Sequence of chain 1.A:
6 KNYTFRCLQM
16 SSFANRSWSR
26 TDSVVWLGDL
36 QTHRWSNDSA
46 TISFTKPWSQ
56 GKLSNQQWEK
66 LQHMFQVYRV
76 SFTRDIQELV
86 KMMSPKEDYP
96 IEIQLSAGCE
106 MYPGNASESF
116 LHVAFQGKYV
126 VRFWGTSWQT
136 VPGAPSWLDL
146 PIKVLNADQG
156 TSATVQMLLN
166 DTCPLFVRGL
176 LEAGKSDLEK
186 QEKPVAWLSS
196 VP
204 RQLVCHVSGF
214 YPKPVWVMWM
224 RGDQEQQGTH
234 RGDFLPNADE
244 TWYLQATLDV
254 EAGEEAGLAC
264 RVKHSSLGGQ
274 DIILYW

The small molecule below binds the protein below.
Small molecule (SMILES): CC(=O)N[C@@H]1[C@@H](O)[C@H](O)[C@@H](CO)O[C@H]1O

Binding-site contacts:
Ligand atom C1 contacts residue TRP23 of chain 1.A at 3.8 Å (hydrophobic).
Ligand atom N2 contacts residue SER22 of chain 1.A at 4.2 Å.
Ligand atom O5 contacts residue TRP23 of chain 1.A at 4.3 Å.
Ligand atom C6 contacts residue TRP23 of chain 1.A at 4.4 Å (hydrophobic).
Ligand atom C7 contacts residue SER22 of chain 1.A at 4.0 Å.
Ligand atom O6 contacts residue ALA19 of chain 1.A at 4.2 Å.
Ligand atom C8 contacts residue SER22 of chain 1.A at 3.2 Å.
Ligand atom C1 contacts residue ASN20 of chain 1.A at 1.5 Å.
Ligand atom C6 contacts residue ALA19 of chain 1.A at 4.1 Å (hydrophobic).
Ligand atom C3 contacts residue ASN20 of chain 1.A at 3.9 Å.
Ligand atom C2 contacts residue ASN20 of chain 1.A at 2.5 Å.
Ligand atom C5 contacts residue ASN20 of chain 1.A at 3.7 Å.
Ligand atom C1 contacts residue ALA19 of chain 1.A at 4.0 Å (hydrophobic).
Ligand atom C4 contacts residue ASN20 of chain 1.A at 4.2 Å.
Ligand atom O5 contacts residue ASN20 of chain 1.A at 2.4 Å (h-bond).
Ligand atom C7 contacts residue ASN20 of chain 1.A at 3.4 Å.
Ligand atom N2 contacts residue ASN20 of chain 1.A at 3.1 Å (h-bond).
Ligand atom O5 contacts residue ALA19 of chain 1.A at 3.4 Å.
Ligand atom C5 contacts residue ALA19 of chain 1.A at 4.1 Å (hydrophobic).
Ligand atom O7 contacts residue ASN20 of chain 1.A at 3.4 Å (h-bond).
Ligand atom C8 contacts residue ASN20 of chain 1.A at 4.2 Å.
Ligand atom C5 contacts residue TRP23 of chain 1.A at 4.1 Å (hydrophobic).